Binding-site contacts:
Ligand atom O6 contacts residue GLN442 of chain 1.A at 3.3 Å (h-bond).
Ligand atom C4 contacts residue ASN418 of chain 1.A at 4.1 Å.
Ligand atom C3 contacts residue ASN418 of chain 1.A at 3.7 Å.
Ligand atom C2 contacts residue ASN418 of chain 1.A at 2.3 Å.
Ligand atom C5 contacts residue GLN442 of chain 1.A at 3.8 Å.
Ligand atom O7 contacts residue PRO385 of chain 1.A at 3.3 Å (h-bond).
Ligand atom C6 contacts residue GLN442 of chain 1.A at 3.3 Å.
Ligand atom O5 contacts residue LEU417 of chain 1.A at 4.3 Å.
Ligand atom O5 contacts residue GLN442 of chain 1.A at 3.1 Å (h-bond).
Ligand atom C1 contacts residue ASN418 of chain 1.A at 1.5 Å.
Ligand atom C7 contacts residue ASN418 of chain 1.A at 3.4 Å.
Ligand atom O7 contacts residue HIS388 of chain 1.A at 3.4 Å (h-bond).
Ligand atom O7 contacts residue HIS386 of chain 1.A at 4.2 Å.
Ligand atom O7 contacts residue ASN418 of chain 1.A at 3.2 Å (h-bond).
Ligand atom C8 contacts residue PRO385 of chain 1.A at 4.3 Å (hydrophobic).
Ligand atom C1 contacts residue GLN442 of chain 1.A at 4.2 Å.
Ligand atom C5 contacts residue ASN418 of chain 1.A at 3.7 Å.
Ligand atom C8 contacts residue HIS386 of chain 1.A at 4.3 Å.
Ligand atom C7 contacts residue PRO385 of chain 1.A at 3.7 Å (hydrophobic).
Ligand atom N2 contacts residue ASN418 of chain 1.A at 2.8 Å (h-bond).
Ligand atom O5 contacts residue ASN418 of chain 1.A at 2.4 Å (h-bond).
Ligand atom N2 contacts residue PRO385 of chain 1.A at 4.2 Å.

Sequence of chain 1.A:
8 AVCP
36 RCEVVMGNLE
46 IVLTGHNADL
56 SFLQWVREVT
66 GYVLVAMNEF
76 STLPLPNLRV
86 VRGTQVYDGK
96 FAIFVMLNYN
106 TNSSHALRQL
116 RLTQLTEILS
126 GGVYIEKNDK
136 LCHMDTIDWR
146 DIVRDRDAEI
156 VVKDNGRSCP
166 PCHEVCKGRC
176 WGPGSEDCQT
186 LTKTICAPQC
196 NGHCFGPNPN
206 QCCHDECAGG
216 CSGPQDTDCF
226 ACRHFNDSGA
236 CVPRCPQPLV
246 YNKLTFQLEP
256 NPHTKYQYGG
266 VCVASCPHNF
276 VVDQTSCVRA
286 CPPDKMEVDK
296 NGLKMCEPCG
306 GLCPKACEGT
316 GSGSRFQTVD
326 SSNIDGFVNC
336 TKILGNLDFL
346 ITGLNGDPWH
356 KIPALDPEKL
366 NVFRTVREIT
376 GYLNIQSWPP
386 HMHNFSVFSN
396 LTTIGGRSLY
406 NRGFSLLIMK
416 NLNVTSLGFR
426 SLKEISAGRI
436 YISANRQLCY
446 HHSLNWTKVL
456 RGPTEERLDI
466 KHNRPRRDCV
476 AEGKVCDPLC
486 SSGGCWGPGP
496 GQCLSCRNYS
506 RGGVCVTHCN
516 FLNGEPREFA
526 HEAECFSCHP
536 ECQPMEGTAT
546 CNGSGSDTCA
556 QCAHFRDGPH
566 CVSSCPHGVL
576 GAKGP

The protein below binds the small molecule below.
Small molecule (SMILES): CC(=O)N[C@@H]1[C@@H](O)[C@H](O)[C@@H](CO)O[C@H]1O